Sequence of chain 1.A:
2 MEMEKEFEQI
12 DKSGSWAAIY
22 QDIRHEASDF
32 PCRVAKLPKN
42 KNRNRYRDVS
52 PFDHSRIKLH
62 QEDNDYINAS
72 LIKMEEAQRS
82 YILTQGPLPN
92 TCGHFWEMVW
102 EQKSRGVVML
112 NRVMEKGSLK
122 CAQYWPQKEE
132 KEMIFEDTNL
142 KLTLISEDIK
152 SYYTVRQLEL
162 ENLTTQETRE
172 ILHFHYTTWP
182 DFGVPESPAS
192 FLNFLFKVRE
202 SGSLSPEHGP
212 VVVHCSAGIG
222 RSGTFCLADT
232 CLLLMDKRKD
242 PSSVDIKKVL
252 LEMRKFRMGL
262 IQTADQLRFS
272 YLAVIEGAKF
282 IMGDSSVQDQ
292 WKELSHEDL

Binding-site contacts:
Ligand atom O19 contacts residue GLY221 of chain 1.A at 2.9 Å (h-bond).
Ligand atom C7 contacts residue VAL50 of chain 1.A at 3.5 Å (hydrophobic).
Ligand atom O1 contacts residue TYR47 of chain 1.A at 3.6 Å.
Ligand atom O20 contacts residue GLN267 of chain 1.A at 2.9 Å (h-bond).
Ligand atom O1 contacts residue ASP182 of chain 1.A at 2.7 Å (salt-bridge).
Ligand atom O19 contacts residue GLY219 of chain 1.A at 3.7 Å.
Ligand atom O27 contacts residue GLN263 of chain 1.A at 3.2 Å (h-bond).
Ligand atom N13 contacts residue ASP182 of chain 1.A at 3.1 Å (salt-bridge).
Ligand atom C14 contacts residue ASP182 of chain 1.A at 3.0 Å.
Ligand atom O18 contacts residue SER217 of chain 1.A at 2.9 Å (h-bond).
Ligand atom N16 contacts residue GLY221 of chain 1.A at 3.5 Å.
Ligand atom O18 contacts residue CYS216 of chain 1.A at 3.4 Å (h-bond).
Ligand atom N16 contacts residue ARG222 of chain 1.A at 3.1 Å (salt-bridge).
Ligand atom F11 contacts residue GLN263 of chain 1.A at 3.1 Å.
Ligand atom O19 contacts residue ILE220 of chain 1.A at 3.3 Å (h-bond).
Ligand atom F11 contacts residue ILE220 of chain 1.A at 3.5 Å.
Ligand atom C15 contacts residue ARG222 of chain 1.A at 3.7 Å.
Ligand atom C10 contacts residue PHE183 of chain 1.A at 3.4 Å (hydrophobic).
Ligand atom C15 contacts residue PHE183 of chain 1.A at 3.4 Å (hydrophobic).
Ligand atom O18 contacts residue ASP182 of chain 1.A at 3.5 Å (salt-bridge).
Ligand atom O1 contacts residue LYS121 of chain 1.A at 3.0 Å (salt-bridge).
Ligand atom C5 contacts residue TYR47 of chain 1.A at 3.6 Å (hydrophobic).
Ligand atom O21 contacts residue VAL50 of chain 1.A at 3.6 Å.
Ligand atom O19 contacts residue CYS216 of chain 1.A at 3.3 Å (h-bond).
Ligand atom C15 contacts residue ASP182 of chain 1.A at 3.5 Å.
Ligand atom C2 contacts residue ASP182 of chain 1.A at 3.6 Å.
Ligand atom C3 contacts residue TYR47 of chain 1.A at 3.5 Å (hydrophobic).
Ligand atom C14 contacts residue PHE183 of chain 1.A at 3.5 Å (hydrophobic).
Ligand atom O18 contacts residue ARG222 of chain 1.A at 3.2 Å (salt-bridge).
Ligand atom O20 contacts residue ARG222 of chain 1.A at 3.5 Å.
Ligand atom O1 contacts residue SER217 of chain 1.A at 3.6 Å.
Ligand atom O19 contacts residue ALA218 of chain 1.A at 3.4 Å.
Ligand atom C8 contacts residue GLN263 of chain 1.A at 3.6 Å.
Ligand atom N16 contacts residue CYS216 of chain 1.A at 3.7 Å.
Ligand atom C23 contacts residue ASP49 of chain 1.A at 3.5 Å.
Ligand atom S17 contacts residue CYS216 of chain 1.A at 3.5 Å (h-bond).
Ligand atom O18 contacts residue ALA218 of chain 1.A at 3.0 Å (h-bond).
Ligand atom O20 contacts residue PHE183 of chain 1.A at 2.9 Å (h-bond).
Ligand atom C8 contacts residue VAL50 of chain 1.A at 3.7 Å (hydrophobic).
Ligand atom C12 contacts residue PHE183 of chain 1.A at 3.5 Å (hydrophobic).

The protein below binds the small molecule below.
Small molecule (SMILES): CC(C)(O)CCOc1ccc2cc(O)c(N3CC(=O)NS3(=O)=O)c(F)c2c1